The protein below binds the small molecule below.
Small molecule (SMILES): Nc1nc2c(ncn2[C@@H]2O[C@@H]3CO[P](=O)(O)O[C@H]4[C@@H](O)[C@H](n5cnc6c(=O)[nH]c(N)nc65)O[C@@H]4CO[P](=O)(O)O[C@H]3[C@H]2O)c(=O)[nH]1

Sequence of chain 1.A:
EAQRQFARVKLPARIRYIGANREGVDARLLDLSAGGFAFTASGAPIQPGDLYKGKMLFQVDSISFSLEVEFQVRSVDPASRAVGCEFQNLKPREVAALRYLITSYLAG

Binding-site contacts:
Ligand atom N9 contacts residue CYS85 of chain 1.A at 3.3 Å (h-bond).
Ligand atom O11 contacts residue GLN5 of chain 1.A at 2.8 Å (h-bond).
Ligand atom N3 contacts residue PHE37 of chain 1.A at 3.4 Å (h-bond).
Ligand atom O4A contacts residue ALA2 of chain 1.A at 3.2 Å (h-bond).
Ligand atom O4' contacts residue GLU86 of chain 1.A at 3.2 Å.
Ligand atom O21 contacts residue ARG8 of chain 1.A at 3.0 Å (salt-bridge).
Ligand atom N2 contacts residue ARG8 of chain 1.A at 3.6 Å.
Ligand atom N1 contacts residue PHE37 of chain 1.A at 3.6 Å.
Ligand atom O21 contacts residue ARG4 of chain 1.A at 3.5 Å.
Ligand atom O1P contacts residue ARG74 of chain 1.A at 2.8 Å (salt-bridge).
Ligand atom N7 contacts residue GLY84 of chain 1.A at 3.5 Å.
Ligand atom N3 contacts residue GLY36 of chain 1.A at 3.5 Å.
Ligand atom N2 contacts residue LEU32 of chain 1.A at 3.7 Å.
Ligand atom C81 contacts residue ARG4 of chain 1.A at 3.6 Å.
Ligand atom N2 contacts residue SER33 of chain 1.A at 3.4 Å (h-bond).
Ligand atom O61 contacts residue ARG4 of chain 1.A at 2.9 Å (salt-bridge).
Ligand atom N71 contacts residue ARG4 of chain 1.A at 3.0 Å (salt-bridge).
Ligand atom O11 contacts residue GLN3 of chain 1.A at 3.7 Å.
Ligand atom N1 contacts residue ASP31 of chain 1.A at 2.8 Å (salt-bridge).
Ligand atom N2 contacts residue ASP31 of chain 1.A at 2.9 Å (salt-bridge).
Ligand atom C1A contacts residue ALA2 of chain 1.A at 3.4 Å (hydrophobic).
Ligand atom C6 contacts residue ARG8 of chain 1.A at 3.4 Å.
Ligand atom C4 contacts residue CYS85 of chain 1.A at 3.5 Å (hydrophobic).
Ligand atom C5 contacts residue ARG8 of chain 1.A at 3.7 Å.
Ligand atom N2 contacts residue PHE37 of chain 1.A at 3.5 Å.
Ligand atom N2 contacts residue GLY36 of chain 1.A at 3.2 Å (h-bond).
Ligand atom O2' contacts residue GLY36 of chain 1.A at 3.5 Å (h-bond).
Ligand atom C4 contacts residue ARG8 of chain 1.A at 3.6 Å.
Ligand atom C2 contacts residue ARG8 of chain 1.A at 3.5 Å.
Ligand atom C2 contacts residue ASP31 of chain 1.A at 3.3 Å.
Ligand atom O2' contacts residue GLY35 of chain 1.A at 3.0 Å.
Ligand atom O4A contacts residue GLN3 of chain 1.A at 3.6 Å.
Ligand atom C5A contacts residue GLN3 of chain 1.A at 3.6 Å.
Ligand atom C4' contacts residue GLU86 of chain 1.A at 3.5 Å.
Ligand atom O6 contacts residue ALA38 of chain 1.A at 3.3 Å.
Ligand atom C4A contacts residue ALA2 of chain 1.A at 3.6 Å (hydrophobic).
Ligand atom O11 contacts residue ARG4 of chain 1.A at 3.6 Å.
Ligand atom O6 contacts residue ARG8 of chain 1.A at 3.6 Å.
Ligand atom C2 contacts residue PHE37 of chain 1.A at 3.5 Å (hydrophobic).
Ligand atom C1' contacts residue CYS85 of chain 1.A at 3.3 Å (hydrophobic).